A protein and the small-molecule ligand that binds it are described below.
Small molecule (SMILES): COc1ccc([C@@H](O)c2cc(-c3ncnc4cc(N5CCOCC5)ccc34)c(F)cc2Cl)nn1

Sequence of chain 1.A:
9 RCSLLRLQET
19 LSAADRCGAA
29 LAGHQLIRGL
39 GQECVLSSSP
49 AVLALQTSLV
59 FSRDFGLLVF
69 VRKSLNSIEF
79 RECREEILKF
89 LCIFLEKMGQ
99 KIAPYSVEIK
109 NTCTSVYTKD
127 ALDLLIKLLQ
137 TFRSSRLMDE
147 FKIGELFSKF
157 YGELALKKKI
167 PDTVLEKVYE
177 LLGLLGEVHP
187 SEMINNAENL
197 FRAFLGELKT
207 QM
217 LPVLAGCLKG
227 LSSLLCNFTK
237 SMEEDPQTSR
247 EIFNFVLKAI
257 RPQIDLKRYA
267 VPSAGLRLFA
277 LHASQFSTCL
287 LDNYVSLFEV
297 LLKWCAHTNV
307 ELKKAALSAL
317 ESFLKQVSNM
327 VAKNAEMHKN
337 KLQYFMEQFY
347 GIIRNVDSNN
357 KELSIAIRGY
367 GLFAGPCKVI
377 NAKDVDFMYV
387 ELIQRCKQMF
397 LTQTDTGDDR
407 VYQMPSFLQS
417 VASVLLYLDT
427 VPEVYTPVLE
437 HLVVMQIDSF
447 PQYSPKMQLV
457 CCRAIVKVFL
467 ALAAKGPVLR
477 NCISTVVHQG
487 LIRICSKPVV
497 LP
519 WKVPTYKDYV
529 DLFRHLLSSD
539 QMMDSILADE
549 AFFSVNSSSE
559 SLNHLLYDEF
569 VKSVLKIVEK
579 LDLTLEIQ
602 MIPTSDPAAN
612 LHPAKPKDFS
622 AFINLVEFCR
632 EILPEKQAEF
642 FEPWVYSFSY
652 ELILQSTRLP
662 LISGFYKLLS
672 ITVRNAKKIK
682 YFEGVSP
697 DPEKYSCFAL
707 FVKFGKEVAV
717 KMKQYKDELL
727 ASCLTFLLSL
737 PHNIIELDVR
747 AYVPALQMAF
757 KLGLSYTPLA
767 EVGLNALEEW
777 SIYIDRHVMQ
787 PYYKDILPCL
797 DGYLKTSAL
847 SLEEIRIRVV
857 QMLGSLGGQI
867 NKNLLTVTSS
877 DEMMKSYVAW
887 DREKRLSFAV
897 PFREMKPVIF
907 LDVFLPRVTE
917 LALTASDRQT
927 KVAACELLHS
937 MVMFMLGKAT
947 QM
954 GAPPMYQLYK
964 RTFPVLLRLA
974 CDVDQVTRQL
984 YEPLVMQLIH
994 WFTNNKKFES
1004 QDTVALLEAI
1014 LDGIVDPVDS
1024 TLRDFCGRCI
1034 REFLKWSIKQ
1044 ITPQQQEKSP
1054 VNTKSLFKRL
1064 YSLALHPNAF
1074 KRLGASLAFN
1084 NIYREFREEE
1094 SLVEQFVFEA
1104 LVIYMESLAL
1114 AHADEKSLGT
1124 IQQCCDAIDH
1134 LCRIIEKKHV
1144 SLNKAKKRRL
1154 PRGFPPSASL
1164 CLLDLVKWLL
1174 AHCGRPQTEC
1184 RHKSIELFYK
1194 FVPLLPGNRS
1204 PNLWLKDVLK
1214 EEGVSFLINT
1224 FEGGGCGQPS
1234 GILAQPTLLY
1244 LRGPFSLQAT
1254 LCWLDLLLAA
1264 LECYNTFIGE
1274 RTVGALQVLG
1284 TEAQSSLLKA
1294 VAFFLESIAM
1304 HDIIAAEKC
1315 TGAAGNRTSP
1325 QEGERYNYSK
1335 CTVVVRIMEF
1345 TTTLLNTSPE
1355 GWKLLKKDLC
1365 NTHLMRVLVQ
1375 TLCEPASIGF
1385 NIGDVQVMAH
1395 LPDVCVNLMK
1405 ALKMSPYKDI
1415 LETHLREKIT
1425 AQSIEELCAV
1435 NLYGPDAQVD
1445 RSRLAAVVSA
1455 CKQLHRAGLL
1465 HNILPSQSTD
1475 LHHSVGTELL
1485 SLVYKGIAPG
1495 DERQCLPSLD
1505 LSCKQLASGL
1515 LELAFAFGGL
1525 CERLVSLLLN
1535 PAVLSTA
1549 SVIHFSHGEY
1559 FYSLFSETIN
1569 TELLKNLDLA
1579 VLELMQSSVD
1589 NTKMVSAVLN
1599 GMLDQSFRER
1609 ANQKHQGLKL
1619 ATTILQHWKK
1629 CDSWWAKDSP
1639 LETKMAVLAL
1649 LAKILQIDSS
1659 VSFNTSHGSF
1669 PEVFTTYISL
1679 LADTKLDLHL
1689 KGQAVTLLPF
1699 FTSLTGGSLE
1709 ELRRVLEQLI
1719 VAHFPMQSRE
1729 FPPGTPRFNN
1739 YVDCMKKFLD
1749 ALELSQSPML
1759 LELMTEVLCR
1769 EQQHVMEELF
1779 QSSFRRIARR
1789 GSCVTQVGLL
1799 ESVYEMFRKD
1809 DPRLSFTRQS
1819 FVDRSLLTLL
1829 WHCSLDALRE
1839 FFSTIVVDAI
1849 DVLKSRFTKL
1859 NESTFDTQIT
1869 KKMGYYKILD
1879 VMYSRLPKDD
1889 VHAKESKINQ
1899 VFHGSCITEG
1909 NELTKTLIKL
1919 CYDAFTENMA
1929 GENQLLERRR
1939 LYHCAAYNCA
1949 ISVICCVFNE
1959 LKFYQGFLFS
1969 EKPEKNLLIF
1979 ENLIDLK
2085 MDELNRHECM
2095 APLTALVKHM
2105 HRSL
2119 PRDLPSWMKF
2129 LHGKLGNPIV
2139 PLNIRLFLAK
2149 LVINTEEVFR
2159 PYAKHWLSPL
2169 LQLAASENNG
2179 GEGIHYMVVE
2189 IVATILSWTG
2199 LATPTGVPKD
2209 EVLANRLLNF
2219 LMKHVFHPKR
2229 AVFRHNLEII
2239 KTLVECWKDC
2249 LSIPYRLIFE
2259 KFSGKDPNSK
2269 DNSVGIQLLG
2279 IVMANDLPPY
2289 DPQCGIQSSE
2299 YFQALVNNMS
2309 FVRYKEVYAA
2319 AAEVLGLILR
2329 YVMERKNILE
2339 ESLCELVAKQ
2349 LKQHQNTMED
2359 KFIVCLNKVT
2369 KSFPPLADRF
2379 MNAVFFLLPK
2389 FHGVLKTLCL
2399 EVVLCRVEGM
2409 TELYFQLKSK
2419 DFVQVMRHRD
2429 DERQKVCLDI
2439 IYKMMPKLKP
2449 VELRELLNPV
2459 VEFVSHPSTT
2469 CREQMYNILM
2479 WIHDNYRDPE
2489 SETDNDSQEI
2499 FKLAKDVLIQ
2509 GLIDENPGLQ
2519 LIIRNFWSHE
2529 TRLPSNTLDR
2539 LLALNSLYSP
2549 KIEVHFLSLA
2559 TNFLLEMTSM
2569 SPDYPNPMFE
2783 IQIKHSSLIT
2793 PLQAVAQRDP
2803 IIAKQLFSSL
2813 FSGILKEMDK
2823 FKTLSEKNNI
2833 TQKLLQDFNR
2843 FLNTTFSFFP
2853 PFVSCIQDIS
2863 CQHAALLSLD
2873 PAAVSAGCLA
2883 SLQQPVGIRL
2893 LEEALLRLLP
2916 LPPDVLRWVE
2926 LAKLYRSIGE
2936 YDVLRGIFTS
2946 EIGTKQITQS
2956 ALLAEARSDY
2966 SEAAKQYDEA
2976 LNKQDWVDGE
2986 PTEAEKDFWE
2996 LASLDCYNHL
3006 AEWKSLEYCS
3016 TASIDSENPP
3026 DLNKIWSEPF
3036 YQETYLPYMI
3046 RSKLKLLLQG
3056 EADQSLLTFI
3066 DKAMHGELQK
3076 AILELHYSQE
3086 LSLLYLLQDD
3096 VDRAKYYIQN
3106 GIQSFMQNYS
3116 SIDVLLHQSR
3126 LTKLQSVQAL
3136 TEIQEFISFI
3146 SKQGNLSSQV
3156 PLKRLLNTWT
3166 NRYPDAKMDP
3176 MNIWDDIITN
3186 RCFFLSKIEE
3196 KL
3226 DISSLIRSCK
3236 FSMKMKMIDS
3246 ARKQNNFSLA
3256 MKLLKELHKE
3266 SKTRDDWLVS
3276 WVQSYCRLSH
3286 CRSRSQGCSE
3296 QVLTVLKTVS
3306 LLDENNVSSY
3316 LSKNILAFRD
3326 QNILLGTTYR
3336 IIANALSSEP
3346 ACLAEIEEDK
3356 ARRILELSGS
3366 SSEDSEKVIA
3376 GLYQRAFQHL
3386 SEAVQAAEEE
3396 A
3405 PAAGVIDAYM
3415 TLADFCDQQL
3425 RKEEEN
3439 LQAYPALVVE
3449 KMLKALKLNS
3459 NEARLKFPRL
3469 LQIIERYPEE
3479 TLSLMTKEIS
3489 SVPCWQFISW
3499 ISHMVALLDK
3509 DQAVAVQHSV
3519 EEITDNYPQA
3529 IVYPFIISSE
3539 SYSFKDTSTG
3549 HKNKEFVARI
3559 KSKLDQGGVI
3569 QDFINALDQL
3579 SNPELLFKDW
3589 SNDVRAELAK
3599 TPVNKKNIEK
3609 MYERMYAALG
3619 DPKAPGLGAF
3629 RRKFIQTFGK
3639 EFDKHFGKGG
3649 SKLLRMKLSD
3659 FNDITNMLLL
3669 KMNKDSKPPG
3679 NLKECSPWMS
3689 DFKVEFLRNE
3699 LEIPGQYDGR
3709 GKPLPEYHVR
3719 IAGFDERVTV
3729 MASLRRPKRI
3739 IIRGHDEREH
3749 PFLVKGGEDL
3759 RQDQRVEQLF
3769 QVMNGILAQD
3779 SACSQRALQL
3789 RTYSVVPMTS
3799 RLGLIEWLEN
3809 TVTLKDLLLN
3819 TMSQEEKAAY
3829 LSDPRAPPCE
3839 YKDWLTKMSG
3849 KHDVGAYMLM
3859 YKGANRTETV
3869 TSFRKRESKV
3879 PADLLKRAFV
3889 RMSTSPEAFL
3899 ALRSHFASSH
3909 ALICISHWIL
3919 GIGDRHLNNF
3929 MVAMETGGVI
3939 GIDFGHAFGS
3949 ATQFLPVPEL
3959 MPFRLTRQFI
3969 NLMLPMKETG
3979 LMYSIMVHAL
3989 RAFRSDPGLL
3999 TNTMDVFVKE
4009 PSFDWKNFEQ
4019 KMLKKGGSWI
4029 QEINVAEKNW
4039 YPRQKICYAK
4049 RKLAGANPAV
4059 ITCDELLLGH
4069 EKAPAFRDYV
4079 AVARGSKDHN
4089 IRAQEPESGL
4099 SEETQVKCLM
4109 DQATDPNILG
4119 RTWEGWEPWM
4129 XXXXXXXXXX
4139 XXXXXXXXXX

Binding-site contacts:
Ligand atom CL1 contacts residue ALA3730 of chain 1.A at 2.6 Å.
Ligand atom N17 contacts residue LYS3753 of chain 1.A at 3.2 Å (salt-bridge).
Ligand atom C06 contacts residue ASN3926 of chain 1.A at 3.9 Å.
Ligand atom C08 contacts residue TRP3805 of chain 1.A at 3.8 Å (hydrophobic).
Ligand atom O02 contacts residue TRP3805 of chain 1.A at 3.5 Å.
Ligand atom C31 contacts residue MET3929 of chain 1.A at 3.7 Å (hydrophobic).
Ligand atom F32 contacts residue PRO3735 of chain 1.A at 3.8 Å.
Ligand atom C28 contacts residue LEU3806 of chain 1.A at 3.9 Å (hydrophobic).
Ligand atom C23 contacts residue TRP3805 of chain 1.A at 3.4 Å (hydrophobic).
Ligand atom O29 contacts residue LEU3806 of chain 1.A at 3.2 Å (h-bond).
Ligand atom N17 contacts residue ASP3941 of chain 1.A at 2.9 Å (salt-bridge).
Ligand atom C30 contacts residue LEU3806 of chain 1.A at 3.5 Å (hydrophobic).
Ligand atom C12 contacts residue SER3731 of chain 1.A at 3.7 Å.
Ligand atom C12 contacts residue MET3729 of chain 1.A at 3.8 Å (hydrophobic).
Ligand atom C27 contacts residue GLU3804 of chain 1.A at 3.6 Å.
Ligand atom C25 contacts residue ILE3803 of chain 1.A at 3.3 Å (hydrophobic).
Ligand atom C13 contacts residue MET3729 of chain 1.A at 3.8 Å (hydrophobic).
Ligand atom N19 contacts residue ASP3941 of chain 1.A at 3.7 Å.
Ligand atom C08 contacts residue THR3811 of chain 1.A at 3.4 Å.
Ligand atom C25 contacts residue LEU3751 of chain 1.A at 3.8 Å (hydrophobic).
Ligand atom C03 contacts residue THR3811 of chain 1.A at 3.5 Å.
Ligand atom C16 contacts residue ASP3941 of chain 1.A at 3.7 Å.
Ligand atom N19 contacts residue ILE3803 of chain 1.A at 3.6 Å.
Ligand atom F32 contacts residue LYS3753 of chain 1.A at 2.6 Å.
Ligand atom C18 contacts residue LYS3753 of chain 1.A at 3.6 Å.
Ligand atom CL1 contacts residue SER3731 of chain 1.A at 3.4 Å.
Ligand atom C13 contacts residue LYS3753 of chain 1.A at 3.6 Å.
Ligand atom O02 contacts residue THR3811 of chain 1.A at 3.7 Å.
Ligand atom C31 contacts residue TRP3805 of chain 1.A at 3.5 Å (hydrophobic).
Ligand atom C28 contacts residue GLU3804 of chain 1.A at 3.7 Å.
Ligand atom C20 contacts residue ILE3803 of chain 1.A at 3.8 Å (hydrophobic).
Ligand atom C01 contacts residue ARG3737 of chain 1.A at 3.9 Å.
Ligand atom C28 contacts residue TYR3791 of chain 1.A at 3.7 Å (hydrophobic).
Ligand atom C03 contacts residue TRP3805 of chain 1.A at 3.8 Å (hydrophobic).
Ligand atom C30 contacts residue MET3929 of chain 1.A at 3.8 Å (hydrophobic).
Ligand atom C08 contacts residue MET3929 of chain 1.A at 3.8 Å (hydrophobic).
Ligand atom C01 contacts residue TRP3805 of chain 1.A at 3.6 Å (hydrophobic).
Ligand atom O34 contacts residue ASN3926 of chain 1.A at 3.2 Å (h-bond).
Ligand atom C27 contacts residue TYR3791 of chain 1.A at 3.9 Å (hydrophobic).
Ligand atom C18 contacts residue ASP3941 of chain 1.A at 3.5 Å.